A small-molecule ligand and the protein it binds are described below.
Small molecule (SMILES): O=P(O)(O)OCCNS(=O)(=O)c1ccc(OC(F)(F)F)cc1

Sequence of chain 1.B:
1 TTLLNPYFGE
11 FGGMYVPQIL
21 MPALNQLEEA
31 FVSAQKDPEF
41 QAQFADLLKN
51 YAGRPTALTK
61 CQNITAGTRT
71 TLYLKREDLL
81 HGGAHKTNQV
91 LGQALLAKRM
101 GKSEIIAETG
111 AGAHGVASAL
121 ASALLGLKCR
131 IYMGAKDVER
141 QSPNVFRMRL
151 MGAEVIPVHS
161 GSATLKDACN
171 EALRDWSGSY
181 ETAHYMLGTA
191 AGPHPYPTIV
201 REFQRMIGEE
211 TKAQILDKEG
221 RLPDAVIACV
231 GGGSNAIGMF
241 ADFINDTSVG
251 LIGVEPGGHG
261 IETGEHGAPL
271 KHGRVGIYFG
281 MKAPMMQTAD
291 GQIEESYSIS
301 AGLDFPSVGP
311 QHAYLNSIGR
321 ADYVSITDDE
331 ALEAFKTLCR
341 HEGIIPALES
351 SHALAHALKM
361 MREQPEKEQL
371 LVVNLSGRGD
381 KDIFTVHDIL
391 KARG

Binding-site contacts:
Ligand atom O7 contacts residue ALA59 of chain 1.A at 3.5 Å.
Ligand atom O21 contacts residue LEU100 of chain 1.A at 3.4 Å.
Ligand atom C4 contacts residue LEU100 of chain 1.A at 3.7 Å (hydrophobic).
Ligand atom O21 contacts residue GLU49 of chain 1.A at 3.2 Å.
Ligand atom O18 contacts residue GLY234 of chain 1.A at 2.9 Å (h-bond).
Ligand atom O7 contacts residue ALA129 of chain 1.A at 3.6 Å.
Ligand atom F10 contacts residue PHE212 of chain 1.A at 3.7 Å.
Ligand atom P17 contacts residue SER235 of chain 1.A at 3.6 Å.
Ligand atom O22 contacts residue TYR175 of chain 1.A at 2.8 Å (h-bond).
Ligand atom N13 contacts residue PHE22 of chain 1.A at 3.7 Å.
Ligand atom F10 contacts residue ILE153 of chain 1.A at 3.2 Å.
Ligand atom C6 contacts residue THR183 of chain 1.A at 3.7 Å.
Ligand atom C3 contacts residue TYR175 of chain 1.A at 3.4 Å (hydrophobic).
Ligand atom O16 contacts residue PHE212 of chain 1.A at 3.7 Å.
Ligand atom C14 contacts residue THR183 of chain 1.A at 3.3 Å.
Ligand atom C1 contacts residue PHE212 of chain 1.A at 3.7 Å (hydrophobic).
Ligand atom O19 contacts residue GLY213 of chain 1.A at 2.7 Å (h-bond).
Ligand atom O19 contacts residue THR183 of chain 1.A at 3.7 Å.
Ligand atom O20 contacts residue ILE64 of chain 1.A at 3.5 Å.
Ligand atom O22 contacts residue ILE232 of chain 1.A at 3.7 Å.
Ligand atom C5 contacts residue THR183 of chain 1.A at 3.6 Å.
Ligand atom F11 contacts residue ALA59 of chain 1.A at 3.7 Å.
Ligand atom F9F contacts residue LEU127 of chain 1.A at 3.5 Å.
Ligand atom F9F contacts residue ALA129 of chain 1.A at 3.4 Å.
Ligand atom F11 contacts residue ALA129 of chain 1.A at 3.3 Å.
Ligand atom O20 contacts residue SER235 of chain 1.A at 2.6 Å (h-bond).
Ligand atom O21 contacts residue PHE22 of chain 1.A at 3.0 Å.
Ligand atom O19 contacts residue GLY184 of chain 1.A at 2.8 Å (h-bond).
Ligand atom F11 contacts residue PRO17 of chain 1.B at 3.4 Å.
Ligand atom C5 contacts residue LEU100 of chain 1.A at 3.7 Å (hydrophobic).
Ligand atom O20 contacts residue THR183 of chain 1.A at 3.4 Å.
Ligand atom S12 contacts residue TYR175 of chain 1.A at 3.8 Å.
Ligand atom O19 contacts residue PHE212 of chain 1.A at 3.4 Å.
Ligand atom C3 contacts residue LEU127 of chain 1.A at 3.7 Å (hydrophobic).
Ligand atom P17 contacts residue GLY184 of chain 1.A at 3.7 Å.
Ligand atom O20 contacts residue GLY234 of chain 1.A at 3.6 Å.
Ligand atom O18 contacts residue SER235 of chain 1.A at 3.4 Å (h-bond).
Ligand atom F9F contacts residue ILE153 of chain 1.A at 3.4 Å.
Ligand atom O20 contacts residue GLY184 of chain 1.A at 3.6 Å.
Ligand atom C2 contacts residue PHE212 of chain 1.A at 3.7 Å (hydrophobic).

Sequence of chain 1.A:
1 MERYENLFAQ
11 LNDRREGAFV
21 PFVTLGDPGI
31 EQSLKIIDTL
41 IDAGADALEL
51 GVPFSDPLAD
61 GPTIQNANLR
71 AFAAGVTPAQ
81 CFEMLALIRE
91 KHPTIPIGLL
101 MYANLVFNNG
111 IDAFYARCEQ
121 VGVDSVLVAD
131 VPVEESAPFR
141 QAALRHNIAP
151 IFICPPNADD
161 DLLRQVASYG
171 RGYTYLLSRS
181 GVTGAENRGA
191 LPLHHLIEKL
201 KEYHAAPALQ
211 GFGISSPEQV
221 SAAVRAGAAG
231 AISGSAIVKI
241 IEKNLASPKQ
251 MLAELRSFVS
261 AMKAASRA